Sequence of chain 1.M:
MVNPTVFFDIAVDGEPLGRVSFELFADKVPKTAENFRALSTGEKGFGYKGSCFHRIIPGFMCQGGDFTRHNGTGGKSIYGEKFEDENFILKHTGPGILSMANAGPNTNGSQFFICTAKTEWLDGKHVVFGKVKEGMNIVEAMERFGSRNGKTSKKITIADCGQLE

This small molecule binds to this protein.
Small molecule (SMILES): C=C/C=C\C[C@@H](C)[C@@H](O)[C@H]1C(=O)N[C@@H](CC)C(=O)N(C)CC(=O)N(C)[C@@H](CC(C)C)C(=O)N[C@@H](C(C)C)C(=O)N(C)[C@@H](CC(C)C)C(=O)N[C@@H](C)C(=O)N[C@H](C)C(=O)N(C)[C@@H](CC(C)C)C(=O)N(C)[C@@H](CC(C)C)C(=O)N(C)[C@@H](C(C)C)C(=O)N1C

Binding-site contacts:
Ligand atom CG2 contacts residue PHE113 of chain 1.M at 3.8 Å (hydrophobic).
Ligand atom CZ contacts residue ALA103 of chain 1.M at 3.8 Å (hydrophobic).
Ligand atom N contacts residue GLY72 of chain 1.M at 3.0 Å (h-bond).
Ligand atom CD1 contacts residue TRP121 of chain 1.M at 3.8 Å (hydrophobic).
Ligand atom CG contacts residue GLN111 of chain 1.M at 3.5 Å.
Ligand atom CG1 contacts residue ALA101 of chain 1.M at 3.7 Å (hydrophobic).
Ligand atom CN contacts residue LEU122 of chain 1.M at 3.7 Å (hydrophobic).
Ligand atom CB contacts residue GLN111 of chain 1.M at 3.7 Å.
Ligand atom CA contacts residue GLY72 of chain 1.M at 3.3 Å.
Ligand atom O contacts residue HIS126 of chain 1.M at 3.2 Å.
Ligand atom N contacts residue ASN102 of chain 1.M at 2.9 Å (h-bond).
Ligand atom CB contacts residue GLY72 of chain 1.M at 3.6 Å.
Ligand atom O contacts residue ASN102 of chain 1.M at 3.4 Å (h-bond).
Ligand atom C contacts residue ASN102 of chain 1.M at 3.4 Å.
Ligand atom CG1 contacts residue PHE113 of chain 1.M at 3.5 Å (hydrophobic).
Ligand atom CB contacts residue ASN102 of chain 1.M at 3.4 Å.
Ligand atom CG2 contacts residue PHE60 of chain 1.M at 3.5 Å (hydrophobic).
Ligand atom O contacts residue PHE60 of chain 1.M at 3.2 Å.
Ligand atom CB contacts residue PHE113 of chain 1.M at 3.7 Å (hydrophobic).
Ligand atom CN contacts residue HIS126 of chain 1.M at 3.2 Å.
Ligand atom CN contacts residue GLY72 of chain 1.M at 3.3 Å.
Ligand atom O contacts residue GLY72 of chain 1.M at 3.7 Å.
Ligand atom O contacts residue ALA103 of chain 1.M at 3.5 Å.
Ligand atom CG contacts residue ALA101 of chain 1.M at 3.7 Å (hydrophobic).
Ligand atom CA contacts residue ASN102 of chain 1.M at 3.1 Å.
Ligand atom C contacts residue GLY72 of chain 1.M at 3.1 Å.
Ligand atom CD1 contacts residue ASN102 of chain 1.M at 3.5 Å.
Ligand atom CA contacts residue GLY72 of chain 1.M at 3.8 Å.
Ligand atom CG2 contacts residue MET61 of chain 1.M at 3.8 Å (hydrophobic).
Ligand atom O contacts residue ALA101 of chain 1.M at 3.5 Å.
Ligand atom CN contacts residue ARG55 of chain 1.M at 3.4 Å.
Ligand atom CG contacts residue ASN102 of chain 1.M at 3.7 Å.
Ligand atom O contacts residue TRP121 of chain 1.M at 2.8 Å (h-bond).
Ligand atom O contacts residue ARG55 of chain 1.M at 2.8 Å (salt-bridge).
Ligand atom CN contacts residue ARG55 of chain 1.M at 3.5 Å.
Ligand atom CG1 contacts residue GLN63 of chain 1.M at 3.4 Å.
Ligand atom O contacts residue GLN63 of chain 1.M at 3.1 Å (h-bond).
Ligand atom C contacts residue PHE60 of chain 1.M at 3.6 Å (hydrophobic).
Ligand atom CB contacts residue PHE60 of chain 1.M at 3.8 Å (hydrophobic).
Ligand atom CD2 contacts residue PHE60 of chain 1.M at 3.7 Å (hydrophobic).